The small molecule below binds the protein below.
Small molecule (SMILES): CC(=O)N[C@H]1[C@H](O[C@H]2[C@H](O)[C@@H](NC(C)=O)CO[C@@H]2CO[C@@H]2O[C@@H](C)[C@@H](O)[C@@H](O)[C@@H]2O)O[C@H](CO)[C@@H](O[C@@H]2O[C@H](CO)[C@@H](O)[C@H](O)[C@@H]2O)[C@@H]1O

Binding-site contacts:
Ligand atom C8 contacts residue PRO64 of chain 30.G at 3.4 Å (hydrophobic).
Ligand atom N2 contacts residue ILE65 of chain 30.G at 4.4 Å.
Ligand atom O7 contacts residue PRO64 of chain 30.G at 3.9 Å.
Ligand atom C1 contacts residue ASN66 of chain 30.G at 1.4 Å.
Ligand atom C7 contacts residue ASN66 of chain 30.G at 4.0 Å.
Ligand atom C4 contacts residue ASN66 of chain 30.G at 4.0 Å.
Ligand atom C8 contacts residue GLN87 of chain 30.G at 4.5 Å.
Ligand atom N2 contacts residue PRO64 of chain 30.G at 4.3 Å.
Ligand atom C2 contacts residue ASN66 of chain 30.G at 2.2 Å.
Ligand atom N2 contacts residue ASN66 of chain 30.G at 2.8 Å (h-bond).
Ligand atom C7 contacts residue PRO64 of chain 30.G at 3.8 Å (hydrophobic).
Ligand atom O5 contacts residue ASN66 of chain 30.G at 2.2 Å (h-bond).
Ligand atom C5 contacts residue ASN66 of chain 30.G at 3.5 Å.
Ligand atom O7 contacts residue ASN66 of chain 30.G at 4.3 Å.
Ligand atom C3 contacts residue ASN66 of chain 30.G at 3.6 Å.

Sequence of chain 30.G:
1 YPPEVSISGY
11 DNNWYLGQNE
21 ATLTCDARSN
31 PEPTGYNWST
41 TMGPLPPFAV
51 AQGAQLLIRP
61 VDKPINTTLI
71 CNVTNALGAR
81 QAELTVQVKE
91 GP